The protein below binds the small molecule below.
Small molecule (SMILES): CC(=O)N[C@@H]1[C@@H](O)[C@H](O)[C@@H](CO)O[C@H]1O

Sequence of chain 1.B:
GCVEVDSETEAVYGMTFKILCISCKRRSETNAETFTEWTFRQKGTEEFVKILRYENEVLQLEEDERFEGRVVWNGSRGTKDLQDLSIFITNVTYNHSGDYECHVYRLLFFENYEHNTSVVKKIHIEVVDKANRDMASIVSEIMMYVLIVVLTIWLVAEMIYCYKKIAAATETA

Binding-site contacts:
Ligand atom O5 contacts residue ASN110 of chain 1.B at 2.3 Å (h-bond).
Ligand atom N2 contacts residue ASN110 of chain 1.B at 3.0 Å (h-bond).
Ligand atom C8 contacts residue ASN110 of chain 1.B at 4.5 Å.
Ligand atom C4 contacts residue ASN110 of chain 1.B at 4.1 Å.
Ligand atom O7 contacts residue ASN110 of chain 1.B at 3.0 Å (h-bond).
Ligand atom C7 contacts residue ASN110 of chain 1.B at 3.2 Å.
Ligand atom C7 contacts residue GLY33 of chain 1.B at 4.4 Å.
Ligand atom C3 contacts residue ASN110 of chain 1.B at 3.8 Å.
Ligand atom C8 contacts residue GLY33 of chain 1.B at 4.0 Å.
Ligand atom C5 contacts residue ASN110 of chain 1.B at 3.6 Å.
Ligand atom C2 contacts residue ASN110 of chain 1.B at 2.4 Å.
Ligand atom C1 contacts residue ASN110 of chain 1.B at 1.4 Å.